Binding-site contacts:
Ligand atom C3 contacts residue ASN1662 of chain 1.A at 3.8 Å.
Ligand atom N2 contacts residue ASN1662 of chain 1.A at 2.9 Å (h-bond).
Ligand atom C7 contacts residue ASN1662 of chain 1.A at 3.5 Å.
Ligand atom C1 contacts residue ASN1662 of chain 1.A at 1.4 Å.
Ligand atom O5 contacts residue ASN1662 of chain 1.A at 2.5 Å (h-bond).
Ligand atom C7 contacts residue GLU1399 of chain 1.A at 4.3 Å.
Ligand atom C4 contacts residue ASN1662 of chain 1.A at 4.3 Å.
Ligand atom C5 contacts residue ASN1662 of chain 1.A at 3.7 Å.
Ligand atom C6 contacts residue GLU531 of chain 1.A at 4.0 Å.
Ligand atom O7 contacts residue ASN1662 of chain 1.A at 3.8 Å.
Ligand atom C8 contacts residue ASN1662 of chain 1.A at 4.3 Å.
Ligand atom O6 contacts residue THR532 of chain 1.A at 3.3 Å.
Ligand atom C6 contacts residue THR532 of chain 1.A at 4.2 Å.
Ligand atom O5 contacts residue THR535 of chain 1.A at 3.8 Å.
Ligand atom C6 contacts residue THR535 of chain 1.A at 4.1 Å.
Ligand atom C2 contacts residue ASN1662 of chain 1.A at 2.5 Å.
Ligand atom C8 contacts residue GLU1399 of chain 1.A at 3.7 Å.
Ligand atom O6 contacts residue GLU531 of chain 1.A at 4.3 Å.

The protein below binds the small molecule below.
Small molecule (SMILES): CC(=O)N[C@@H]1[C@@H](O)[C@H](O)[C@@H](CO)O[C@H]1O

Sequence of chain 1.A:
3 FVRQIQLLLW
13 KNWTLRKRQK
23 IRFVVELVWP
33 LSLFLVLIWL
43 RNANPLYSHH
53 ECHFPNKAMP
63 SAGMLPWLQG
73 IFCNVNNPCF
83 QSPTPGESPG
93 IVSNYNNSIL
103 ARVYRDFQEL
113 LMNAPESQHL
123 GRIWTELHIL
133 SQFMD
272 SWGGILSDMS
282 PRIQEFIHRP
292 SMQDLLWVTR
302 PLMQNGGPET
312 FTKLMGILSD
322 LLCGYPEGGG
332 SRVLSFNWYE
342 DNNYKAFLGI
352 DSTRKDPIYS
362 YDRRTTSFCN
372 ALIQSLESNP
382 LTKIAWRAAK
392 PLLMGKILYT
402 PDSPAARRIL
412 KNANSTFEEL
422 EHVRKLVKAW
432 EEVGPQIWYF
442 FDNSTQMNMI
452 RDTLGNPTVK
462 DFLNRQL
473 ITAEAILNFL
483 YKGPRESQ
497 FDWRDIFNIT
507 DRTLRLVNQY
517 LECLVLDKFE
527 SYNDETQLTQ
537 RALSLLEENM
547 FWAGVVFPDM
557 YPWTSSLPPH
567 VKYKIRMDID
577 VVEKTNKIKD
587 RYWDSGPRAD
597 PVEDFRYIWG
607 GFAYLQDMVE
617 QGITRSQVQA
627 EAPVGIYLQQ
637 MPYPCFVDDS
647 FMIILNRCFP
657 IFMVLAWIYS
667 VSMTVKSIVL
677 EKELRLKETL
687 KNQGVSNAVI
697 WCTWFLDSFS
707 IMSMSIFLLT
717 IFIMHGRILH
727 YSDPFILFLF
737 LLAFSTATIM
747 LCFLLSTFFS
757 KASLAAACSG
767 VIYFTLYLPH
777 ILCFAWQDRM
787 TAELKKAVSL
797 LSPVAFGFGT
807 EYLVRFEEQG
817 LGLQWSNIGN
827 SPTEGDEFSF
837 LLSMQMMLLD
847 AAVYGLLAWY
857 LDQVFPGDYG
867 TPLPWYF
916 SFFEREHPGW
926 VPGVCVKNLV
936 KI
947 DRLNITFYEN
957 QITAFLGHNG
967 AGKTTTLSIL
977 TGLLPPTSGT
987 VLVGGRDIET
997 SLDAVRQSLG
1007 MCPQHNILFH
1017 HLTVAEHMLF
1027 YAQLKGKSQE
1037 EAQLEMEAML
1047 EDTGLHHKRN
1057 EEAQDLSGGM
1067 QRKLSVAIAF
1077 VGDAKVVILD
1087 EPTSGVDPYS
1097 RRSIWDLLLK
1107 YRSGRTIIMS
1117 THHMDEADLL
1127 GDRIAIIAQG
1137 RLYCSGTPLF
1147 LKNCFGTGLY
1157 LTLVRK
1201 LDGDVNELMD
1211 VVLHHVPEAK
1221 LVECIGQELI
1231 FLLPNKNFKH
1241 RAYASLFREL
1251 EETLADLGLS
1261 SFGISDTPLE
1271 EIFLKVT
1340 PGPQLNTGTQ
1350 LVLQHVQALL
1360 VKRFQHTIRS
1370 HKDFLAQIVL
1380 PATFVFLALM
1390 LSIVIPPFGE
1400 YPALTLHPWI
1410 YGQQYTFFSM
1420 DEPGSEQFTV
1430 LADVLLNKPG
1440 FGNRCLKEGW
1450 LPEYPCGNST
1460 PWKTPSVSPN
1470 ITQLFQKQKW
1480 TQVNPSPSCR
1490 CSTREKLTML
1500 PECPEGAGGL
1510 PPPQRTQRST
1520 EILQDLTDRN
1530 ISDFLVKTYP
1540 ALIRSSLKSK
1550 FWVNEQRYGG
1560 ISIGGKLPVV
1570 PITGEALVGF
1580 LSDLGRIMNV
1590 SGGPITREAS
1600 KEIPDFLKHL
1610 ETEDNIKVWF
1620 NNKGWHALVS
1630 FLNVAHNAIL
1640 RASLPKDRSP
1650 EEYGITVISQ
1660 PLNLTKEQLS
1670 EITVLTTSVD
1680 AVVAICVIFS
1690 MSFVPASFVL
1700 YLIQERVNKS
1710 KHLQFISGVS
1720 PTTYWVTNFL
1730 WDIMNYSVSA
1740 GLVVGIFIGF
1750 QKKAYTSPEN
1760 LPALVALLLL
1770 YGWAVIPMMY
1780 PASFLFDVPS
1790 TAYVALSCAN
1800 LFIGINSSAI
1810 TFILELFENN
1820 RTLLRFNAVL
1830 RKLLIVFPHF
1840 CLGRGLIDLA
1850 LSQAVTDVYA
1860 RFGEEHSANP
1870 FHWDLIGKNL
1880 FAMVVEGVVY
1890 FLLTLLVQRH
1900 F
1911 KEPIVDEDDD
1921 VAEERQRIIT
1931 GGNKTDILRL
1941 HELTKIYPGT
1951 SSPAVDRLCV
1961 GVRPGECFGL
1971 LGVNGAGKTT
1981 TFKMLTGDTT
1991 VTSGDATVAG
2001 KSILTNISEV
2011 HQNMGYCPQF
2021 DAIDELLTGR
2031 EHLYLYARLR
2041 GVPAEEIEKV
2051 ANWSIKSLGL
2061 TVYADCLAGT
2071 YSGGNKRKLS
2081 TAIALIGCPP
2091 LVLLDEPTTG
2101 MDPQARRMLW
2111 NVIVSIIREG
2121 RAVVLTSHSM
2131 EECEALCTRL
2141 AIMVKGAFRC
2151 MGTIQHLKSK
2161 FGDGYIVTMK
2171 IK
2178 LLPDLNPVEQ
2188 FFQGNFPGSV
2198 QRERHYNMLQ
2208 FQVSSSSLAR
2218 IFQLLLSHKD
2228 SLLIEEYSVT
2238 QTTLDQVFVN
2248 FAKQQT